Sequence of chain 1.D:
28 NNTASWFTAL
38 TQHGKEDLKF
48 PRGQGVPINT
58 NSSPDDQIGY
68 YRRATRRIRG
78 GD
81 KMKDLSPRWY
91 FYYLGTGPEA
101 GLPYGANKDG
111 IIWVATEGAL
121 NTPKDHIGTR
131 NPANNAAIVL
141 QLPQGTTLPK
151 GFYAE

A small-molecule ligand and the protein it binds are described below.
Small molecule (SMILES): CCCN(C)Cc1c[nH]c2ccc(OCc3ccccc3)cc12

Sequence of chain 1.A:
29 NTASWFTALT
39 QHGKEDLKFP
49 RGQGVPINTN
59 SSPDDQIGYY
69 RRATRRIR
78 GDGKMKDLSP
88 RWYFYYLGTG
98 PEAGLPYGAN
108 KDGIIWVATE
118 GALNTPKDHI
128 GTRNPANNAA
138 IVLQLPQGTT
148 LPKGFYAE

Sequence of chain 1.B:
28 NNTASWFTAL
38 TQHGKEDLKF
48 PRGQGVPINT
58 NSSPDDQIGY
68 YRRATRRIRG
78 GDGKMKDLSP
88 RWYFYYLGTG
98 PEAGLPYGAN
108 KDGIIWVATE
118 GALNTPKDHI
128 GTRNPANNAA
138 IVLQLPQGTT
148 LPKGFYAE

Binding-site contacts:
Ligand atom CAE contacts residue ASN29 of chain 1.A at 3.9 Å.
Ligand atom CAT contacts residue ASN58 of chain 1.D at 3.4 Å.
Ligand atom CAM contacts residue ASN131 of chain 1.A at 3.3 Å.
Ligand atom CAD contacts residue ASN29 of chain 1.A at 4.1 Å.
Ligand atom CAS contacts residue TRP33 of chain 1.D at 3.3 Å (hydrophobic).
Ligand atom OAA contacts residue ASN29 of chain 1.A at 4.3 Å.
Ligand atom CAF contacts residue GLY105 of chain 1.B at 3.8 Å.
Ligand atom C24 contacts residue PRO132 of chain 1.A at 4.0 Å (hydrophobic).
Ligand atom CAI contacts residue ASN29 of chain 1.A at 3.2 Å.
Ligand atom CAM contacts residue ASN58 of chain 1.D at 3.7 Å.
Ligand atom CAP contacts residue TRP33 of chain 1.D at 4.0 Å (hydrophobic).
Ligand atom CAN contacts residue ALA133 of chain 1.A at 4.2 Å (hydrophobic).
Ligand atom NAC contacts residue ASN29 of chain 1.A at 4.0 Å.
Ligand atom CAG contacts residue ASN29 of chain 1.A at 3.4 Å.
Ligand atom CAN contacts residue ASN29 of chain 1.A at 3.9 Å.
Ligand atom CAS contacts residue ILE127 of chain 1.D at 3.5 Å (hydrophobic).
Ligand atom CAU contacts residue TRP33 of chain 1.D at 3.5 Å (hydrophobic).
Ligand atom CAR contacts residue ASN58 of chain 1.D at 3.4 Å.
Ligand atom C24 contacts residue ARG49 of chain 1.B at 3.5 Å.
Ligand atom CAN contacts residue PRO132 of chain 1.A at 4.2 Å (hydrophobic).
Ligand atom CAQ contacts residue ILE127 of chain 1.D at 3.7 Å (hydrophobic).
Ligand atom CAQ contacts residue TRP33 of chain 1.D at 3.7 Å (hydrophobic).
Ligand atom CAE contacts residue GLY105 of chain 1.B at 4.3 Å.
Ligand atom CAU contacts residue ILE138 of chain 1.D at 4.3 Å (hydrophobic).
Ligand atom CAJ contacts residue GLY105 of chain 1.B at 3.3 Å.
Ligand atom CAR contacts residue TRP33 of chain 1.D at 4.2 Å (hydrophobic).
Ligand atom NAC contacts residue ASN131 of chain 1.A at 3.8 Å.
Ligand atom C42 contacts residue ASN29 of chain 1.A at 3.7 Å.
Ligand atom NAB contacts residue TYR104 of chain 1.B at 4.2 Å.
Ligand atom CAT contacts residue TRP33 of chain 1.D at 4.0 Å (hydrophobic).
Ligand atom NAB contacts residue GLY105 of chain 1.B at 4.2 Å.
Ligand atom CAK contacts residue ASN29 of chain 1.A at 4.2 Å.
Ligand atom CAL contacts residue GLY105 of chain 1.B at 3.5 Å.
Ligand atom CAT contacts residue ILE138 of chain 1.D at 4.3 Å (hydrophobic).
Ligand atom CAT contacts residue ASN56 of chain 1.D at 4.3 Å.
Ligand atom CAN contacts residue ASN131 of chain 1.A at 3.4 Å.
Ligand atom CAM contacts residue ASN29 of chain 1.A at 3.6 Å.
Ligand atom CAS contacts residue ASN56 of chain 1.D at 4.1 Å.
Ligand atom CAU contacts residue ASN56 of chain 1.D at 3.6 Å.
Ligand atom CAK contacts residue GLY105 of chain 1.B at 4.0 Å.